Sequence of chain 39.L:
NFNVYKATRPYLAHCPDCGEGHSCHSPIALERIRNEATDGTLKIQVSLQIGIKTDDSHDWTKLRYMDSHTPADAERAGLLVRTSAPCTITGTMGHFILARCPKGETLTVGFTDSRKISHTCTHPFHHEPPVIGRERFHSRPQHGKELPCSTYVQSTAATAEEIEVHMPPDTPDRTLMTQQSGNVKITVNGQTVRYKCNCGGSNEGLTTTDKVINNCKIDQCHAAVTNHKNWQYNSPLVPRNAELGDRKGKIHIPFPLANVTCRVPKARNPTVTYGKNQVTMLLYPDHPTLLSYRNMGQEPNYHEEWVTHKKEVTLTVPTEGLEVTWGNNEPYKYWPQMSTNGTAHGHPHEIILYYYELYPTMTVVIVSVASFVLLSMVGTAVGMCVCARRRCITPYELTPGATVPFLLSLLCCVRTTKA

Sequence of chain 39.K:
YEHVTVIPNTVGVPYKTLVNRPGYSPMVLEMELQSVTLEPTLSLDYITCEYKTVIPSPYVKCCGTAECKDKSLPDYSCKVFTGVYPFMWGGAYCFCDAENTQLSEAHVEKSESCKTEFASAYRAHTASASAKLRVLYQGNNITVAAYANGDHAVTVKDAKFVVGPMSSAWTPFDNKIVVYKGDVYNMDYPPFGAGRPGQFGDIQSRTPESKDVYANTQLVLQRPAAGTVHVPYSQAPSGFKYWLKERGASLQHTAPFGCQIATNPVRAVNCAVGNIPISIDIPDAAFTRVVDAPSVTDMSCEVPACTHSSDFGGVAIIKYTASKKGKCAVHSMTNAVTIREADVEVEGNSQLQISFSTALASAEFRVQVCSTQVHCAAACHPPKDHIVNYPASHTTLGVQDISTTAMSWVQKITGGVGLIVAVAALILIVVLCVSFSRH

This small molecule binds to this protein.
Small molecule (SMILES): CC(=O)N[C@@H]1[C@@H](O)[C@H](O)[C@@H](CO)O[C@H]1O

Binding-site contacts:
Ligand atom C8 contacts residue LYS181 of chain 39.K at 4.3 Å.
Ligand atom O5 contacts residue ASN259 of chain 39.L at 2.3 Å (h-bond).
Ligand atom N2 contacts residue ASN259 of chain 39.L at 2.9 Å (h-bond).
Ligand atom O7 contacts residue ASN259 of chain 39.L at 2.9 Å (h-bond).
Ligand atom C3 contacts residue ASN259 of chain 39.L at 3.8 Å.
Ligand atom C1 contacts residue ASN259 of chain 39.L at 1.4 Å.
Ligand atom C5 contacts residue ASN259 of chain 39.L at 3.7 Å.
Ligand atom O6 contacts residue ASN259 of chain 39.L at 4.2 Å.
Ligand atom O7 contacts residue LYS181 of chain 39.K at 4.3 Å.
Ligand atom C2 contacts residue ASN259 of chain 39.L at 2.4 Å.
Ligand atom C8 contacts residue ASN259 of chain 39.L at 4.4 Å.
Ligand atom O7 contacts residue THR116 of chain 39.K at 3.9 Å.
Ligand atom C7 contacts residue ASN259 of chain 39.L at 3.1 Å.
Ligand atom C4 contacts residue ASN259 of chain 39.L at 4.2 Å.